Binding-site contacts:
Ligand atom C6 contacts residue GLU376 of chain 1.A at 3.9 Å.
Ligand atom O5 contacts residue GLU376 of chain 1.A at 4.3 Å.
Ligand atom O6 contacts residue GLU376 of chain 1.A at 2.5 Å (salt-bridge).
Ligand atom C7 contacts residue ASN375 of chain 1.A at 3.8 Å.
Ligand atom C5 contacts residue ASN375 of chain 1.A at 3.6 Å.
Ligand atom O7 contacts residue ASN375 of chain 1.A at 3.6 Å.
Ligand atom O5 contacts residue ASN375 of chain 1.A at 2.3 Å (h-bond).
Ligand atom N2 contacts residue ASN375 of chain 1.A at 3.0 Å (h-bond).
Ligand atom C2 contacts residue ASN375 of chain 1.A at 2.5 Å.
Ligand atom C3 contacts residue ASN375 of chain 1.A at 3.8 Å.
Ligand atom O7 contacts residue GLU400 of chain 1.A at 4.4 Å.
Ligand atom C1 contacts residue ASN375 of chain 1.A at 1.4 Å.
Ligand atom C4 contacts residue ASN375 of chain 1.A at 4.2 Å.

Sequence of chain 1.A:
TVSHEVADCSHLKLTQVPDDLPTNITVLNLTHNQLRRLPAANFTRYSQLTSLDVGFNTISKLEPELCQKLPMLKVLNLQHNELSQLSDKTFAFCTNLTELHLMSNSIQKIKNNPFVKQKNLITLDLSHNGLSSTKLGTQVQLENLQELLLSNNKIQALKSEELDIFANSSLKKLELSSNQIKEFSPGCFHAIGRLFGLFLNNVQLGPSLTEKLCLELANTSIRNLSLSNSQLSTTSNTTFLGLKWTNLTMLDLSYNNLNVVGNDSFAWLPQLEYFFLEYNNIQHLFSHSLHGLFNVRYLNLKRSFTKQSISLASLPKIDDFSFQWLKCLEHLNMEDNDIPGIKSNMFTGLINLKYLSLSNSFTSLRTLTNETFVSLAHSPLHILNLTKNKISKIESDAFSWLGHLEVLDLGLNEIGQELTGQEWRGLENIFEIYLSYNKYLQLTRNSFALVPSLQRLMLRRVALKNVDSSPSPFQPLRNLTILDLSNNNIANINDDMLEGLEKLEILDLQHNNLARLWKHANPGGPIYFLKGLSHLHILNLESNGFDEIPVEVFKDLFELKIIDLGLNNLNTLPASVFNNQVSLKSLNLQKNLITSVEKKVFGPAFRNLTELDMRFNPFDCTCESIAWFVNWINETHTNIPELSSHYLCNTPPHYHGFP

The protein below binds the small molecule below.
Small molecule (SMILES): CC(=O)N[C@@H]1[C@@H](O)[C@H](O)[C@@H](CO)O[C@H]1O